This small molecule binds to this protein.
Small molecule (SMILES): OC[C@H]1O[C@H](O[C@@H]2CO[C@H](CO)[C@@H](O)[C@@H]2O)[C@@H](O)[C@@H](O)[C@@H]1O

Sequence of chain 1.G:
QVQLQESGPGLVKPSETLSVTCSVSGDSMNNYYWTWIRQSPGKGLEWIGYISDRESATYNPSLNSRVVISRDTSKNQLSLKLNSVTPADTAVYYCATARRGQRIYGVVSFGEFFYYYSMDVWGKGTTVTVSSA

Binding-site contacts:
Ligand atom C4 contacts residue GLN45 of chain 1.J at 3.6 Å.
Ligand atom O2 contacts residue BMA3 of chain 1.T at 4.2 Å.
Ligand atom O2 contacts residue ILE61 of chain 1.J at 4.0 Å.
Ligand atom C6 contacts residue ASN43 of chain 1.J at 3.2 Å.
Ligand atom C2 contacts residue BMA3 of chain 1.T at 3.0 Å.
Ligand atom C2 contacts residue ILE61 of chain 1.J at 4.1 Å (hydrophobic).
Ligand atom O4 contacts residue ASN43 of chain 1.J at 4.1 Å.
Ligand atom C4 contacts residue BMA3 of chain 1.T at 4.0 Å.
Ligand atom O6 contacts residue ASP60 of chain 1.J at 4.3 Å.
Ligand atom O4 contacts residue PRO59 of chain 1.J at 4.4 Å.
Ligand atom C5 contacts residue BMA3 of chain 1.T at 3.4 Å.
Ligand atom C3 contacts residue GLN45 of chain 1.J at 3.6 Å.
Ligand atom O5 contacts residue BMA3 of chain 1.T at 3.0 Å (h-bond).
Ligand atom C1 contacts residue BMA3 of chain 1.T at 2.1 Å.
Ligand atom C3 contacts residue BMA3 of chain 1.T at 3.4 Å.
Ligand atom C1 contacts residue ARG103 of chain 1.G at 4.2 Å.
Ligand atom O3 contacts residue ILE61 of chain 1.J at 2.6 Å.
Ligand atom O6 contacts residue ARG103 of chain 1.G at 3.4 Å (salt-bridge).
Ligand atom O6 contacts residue ASN43 of chain 1.J at 2.5 Å (h-bond).
Ligand atom O2 contacts residue GLN45 of chain 1.J at 3.6 Å.
Ligand atom O2 contacts residue ARG103 of chain 1.G at 4.4 Å.
Ligand atom C3 contacts residue ILE61 of chain 1.J at 3.6 Å (hydrophobic).
Ligand atom C5 contacts residue ARG103 of chain 1.G at 4.5 Å.
Ligand atom C6 contacts residue ARG103 of chain 1.G at 4.3 Å.
Ligand atom O4 contacts residue GLN45 of chain 1.J at 3.9 Å.
Ligand atom O3 contacts residue GLN45 of chain 1.J at 2.7 Å (h-bond).
Ligand atom O5 contacts residue ARG103 of chain 1.G at 3.6 Å (salt-bridge).
Ligand atom O4 contacts residue ILE61 of chain 1.J at 4.1 Å.
Ligand atom C4 contacts residue ILE61 of chain 1.J at 4.0 Å (hydrophobic).
Ligand atom O4 contacts residue ASP60 of chain 1.J at 3.8 Å.
Ligand atom C2 contacts residue GLN45 of chain 1.J at 4.3 Å.

Sequence of chain 1.J:
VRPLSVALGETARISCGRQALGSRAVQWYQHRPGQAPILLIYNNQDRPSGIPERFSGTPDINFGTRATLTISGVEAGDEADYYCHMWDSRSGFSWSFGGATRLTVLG